Sequence of chain 4.A:
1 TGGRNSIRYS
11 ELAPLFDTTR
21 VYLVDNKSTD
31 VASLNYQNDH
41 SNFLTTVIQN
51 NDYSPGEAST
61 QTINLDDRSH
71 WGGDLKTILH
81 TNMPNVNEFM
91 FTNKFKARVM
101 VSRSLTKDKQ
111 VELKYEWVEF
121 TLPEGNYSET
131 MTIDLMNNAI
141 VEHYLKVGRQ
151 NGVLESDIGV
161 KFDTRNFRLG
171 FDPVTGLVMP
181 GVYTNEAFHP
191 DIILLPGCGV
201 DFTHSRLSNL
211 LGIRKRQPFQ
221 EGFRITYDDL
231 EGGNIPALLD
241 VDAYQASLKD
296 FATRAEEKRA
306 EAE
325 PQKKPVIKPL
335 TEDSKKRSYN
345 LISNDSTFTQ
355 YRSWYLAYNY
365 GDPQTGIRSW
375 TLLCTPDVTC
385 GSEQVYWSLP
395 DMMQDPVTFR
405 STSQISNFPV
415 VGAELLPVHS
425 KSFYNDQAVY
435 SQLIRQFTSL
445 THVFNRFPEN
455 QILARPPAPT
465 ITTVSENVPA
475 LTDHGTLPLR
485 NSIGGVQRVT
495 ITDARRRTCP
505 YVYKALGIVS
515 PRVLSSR

Binding-site contacts:
Ligand atom C2 contacts residue TRP374 of chain 4.A at 4.0 Å (hydrophobic).
Ligand atom C3 contacts residue ASP229 of chain 4.A at 4.4 Å.
Ligand atom O2S contacts residue GLY222 of chain 4.A at 3.4 Å (h-bond).
Ligand atom S1 contacts residue TRP374 of chain 4.A at 4.4 Å.
Ligand atom C1 contacts residue ARG224 of chain 4.A at 4.1 Å.
Ligand atom S1 contacts residue GLY222 of chain 4.A at 3.8 Å.
Ligand atom O1S contacts residue ARG224 of chain 4.A at 2.9 Å (salt-bridge).
Ligand atom N1 contacts residue TRP374 of chain 4.A at 3.5 Å.
Ligand atom O1S contacts residue LYS215 of chain 4.A at 3.9 Å.
Ligand atom C2 contacts residue ARG224 of chain 4.A at 4.0 Å.
Ligand atom O1S contacts residue GLY222 of chain 4.A at 3.0 Å (h-bond).
Ligand atom C1 contacts residue TRP374 of chain 4.A at 3.3 Å (hydrophobic).
Ligand atom O1S contacts residue TRP374 of chain 4.A at 4.0 Å.
Ligand atom S1 contacts residue ARG224 of chain 4.A at 4.0 Å.
Ligand atom O2S contacts residue LYS215 of chain 4.A at 3.1 Å (salt-bridge).
Ligand atom S1 contacts residue LYS215 of chain 4.A at 4.1 Å.
Ligand atom C3 contacts residue TRP374 of chain 4.A at 4.0 Å (hydrophobic).
Ligand atom O1S contacts residue PHE223 of chain 4.A at 3.2 Å.
Ligand atom O3S contacts residue ARG224 of chain 4.A at 3.8 Å.

A protein and the small-molecule ligand that binds it are described below.
Small molecule (SMILES): CCCCCCCCCCCC[N+](C)(C)CCCS(=O)(=O)O